Binding-site contacts:
Ligand atom O5 contacts residue SER101 of chain 1.H at 4.3 Å.
Ligand atom O5 contacts residue ASN103 of chain 1.H at 2.4 Å (h-bond).
Ligand atom C1 contacts residue ASN103 of chain 1.H at 1.4 Å.
Ligand atom C5 contacts residue ASN103 of chain 1.H at 3.7 Å.
Ligand atom O7 contacts residue ASN103 of chain 1.H at 3.3 Å (h-bond).
Ligand atom C7 contacts residue ASN103 of chain 1.H at 3.5 Å.
Ligand atom O3 contacts residue ASN103 of chain 1.H at 4.1 Å.
Ligand atom C3 contacts residue ASN103 of chain 1.H at 3.7 Å.
Ligand atom C1 contacts residue SER101 of chain 1.H at 4.5 Å.
Ligand atom C5 contacts residue SER101 of chain 1.H at 4.2 Å.
Ligand atom N2 contacts residue ASN103 of chain 1.H at 3.1 Å (h-bond).
Ligand atom C2 contacts residue ASN103 of chain 1.H at 2.4 Å.
Ligand atom C8 contacts residue GLU81 of chain 1.H at 3.5 Å.
Ligand atom C4 contacts residue ASN103 of chain 1.H at 4.2 Å.
Ligand atom O6 contacts residue ASN103 of chain 1.H at 4.0 Å.

Sequence of chain 1.H:
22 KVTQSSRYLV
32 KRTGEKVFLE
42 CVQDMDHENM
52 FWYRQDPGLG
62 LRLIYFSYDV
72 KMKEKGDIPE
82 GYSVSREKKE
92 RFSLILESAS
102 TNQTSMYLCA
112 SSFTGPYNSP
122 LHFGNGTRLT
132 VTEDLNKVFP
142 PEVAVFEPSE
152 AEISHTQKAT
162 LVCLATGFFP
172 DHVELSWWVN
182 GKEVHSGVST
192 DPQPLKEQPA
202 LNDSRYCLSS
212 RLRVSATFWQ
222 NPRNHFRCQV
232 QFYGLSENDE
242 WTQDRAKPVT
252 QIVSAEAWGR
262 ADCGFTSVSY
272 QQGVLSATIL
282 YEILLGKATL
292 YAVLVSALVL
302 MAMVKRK

A small-molecule ligand and the protein it binds are described below.
Small molecule (SMILES): CC(=O)N[C@H]1[C@H](O[C@H]2[C@H](O)[C@@H](NC(C)=O)CO[C@@H]2CO)O[C@H](CO)[C@@H](O)[C@@H]1O